A protein and the small-molecule ligand that binds it are described below.
Small molecule (SMILES): CCC(=O)Nc1cc(N2CCN(CC)CC2)ccc1Nc1cc(N(C)C(=O)Nc2c(Cl)c(OC)cc(OC)c2Cl)ncn1

Binding-site contacts:
Ligand atom O contacts residue EDO1 of chain 1.H at 3.7 Å.
Ligand atom C13 contacts residue LEU174 of chain 1.A at 3.8 Å (hydrophobic).
Ligand atom C17 contacts residue VAL105 of chain 1.A at 3.7 Å (hydrophobic).
Ligand atom O1 contacts residue LYS58 of chain 1.A at 3.3 Å.
Ligand atom C contacts residue GLU115 of chain 1.A at 3.4 Å.
Ligand atom O3 contacts residue CYS107 of chain 1.A at 3.1 Å (h-bond).
Ligand atom C20 contacts residue GLU75 of chain 1.A at 3.4 Å.
Ligand atom C14 contacts residue EDO1 of chain 1.H at 3.8 Å.
Ligand atom N5 contacts residue EDO1 of chain 1.H at 3.5 Å.
Ligand atom C15 contacts residue EDO1 of chain 1.H at 3.6 Å.
Ligand atom C25 contacts residue ALA108 of chain 1.A at 3.7 Å (hydrophobic).
Ligand atom C19 contacts residue GLU75 of chain 1.A at 3.6 Å.
Ligand atom N4 contacts residue ALA108 of chain 1.A at 3.1 Å (h-bond).
Ligand atom O3 contacts residue LEU38 of chain 1.A at 3.6 Å.
Ligand atom C19 contacts residue VAL103 of chain 1.A at 3.6 Å (hydrophobic).
Ligand atom C9 contacts residue ALA108 of chain 1.A at 3.2 Å (hydrophobic).
Ligand atom N4 contacts residue CYS107 of chain 1.A at 3.8 Å.
Ligand atom O2 contacts residue ASP185 of chain 1.A at 3.1 Å (salt-bridge).
Ligand atom C25 contacts residue CYS107 of chain 1.A at 3.4 Å (hydrophobic).
Ligand atom C4 contacts residue GLU115 of chain 1.A at 3.7 Å.
Ligand atom C26 contacts residue CYS107 of chain 1.A at 2.6 Å (hydrophobic).
Ligand atom O contacts residue VAL36 of chain 1.A at 3.4 Å.
Ligand atom C22 contacts residue ASP185 of chain 1.A at 3.4 Å.
Ligand atom CL1 contacts residue ALA184 of chain 1.A at 3.3 Å.
Ligand atom CL contacts residue LYS58 of chain 1.A at 3.6 Å.
Ligand atom C19 contacts residue LYS58 of chain 1.A at 3.7 Å.
Ligand atom C27 contacts residue CYS107 of chain 1.A at 1.6 Å (hydrophobic).
Ligand atom C5 contacts residue GLU115 of chain 1.A at 3.6 Å.
Ligand atom C26 contacts residue ALA108 of chain 1.A at 3.5 Å (hydrophobic).
Ligand atom C16 contacts residue VAL105 of chain 1.A at 3.6 Å (hydrophobic).
Ligand atom N2 contacts residue ALA108 of chain 1.A at 2.8 Å (h-bond).
Ligand atom C24 contacts residue ALA108 of chain 1.A at 3.8 Å (hydrophobic).
Ligand atom C8 contacts residue GLY111 of chain 1.A at 3.5 Å.
Ligand atom N3 contacts residue ALA56 of chain 1.A at 3.6 Å.
Ligand atom C7 contacts residue GLY111 of chain 1.A at 3.5 Å.
Ligand atom C27 contacts residue LEU38 of chain 1.A at 3.4 Å (hydrophobic).
Ligand atom N4 contacts residue LEU174 of chain 1.A at 3.7 Å.
Ligand atom N contacts residue GLU115 of chain 1.A at 3.5 Å (salt-bridge).
Ligand atom C10 contacts residue LEU174 of chain 1.A at 3.8 Å (hydrophobic).
Ligand atom C13 contacts residue GLU106 of chain 1.A at 3.2 Å.

Sequence of chain 1.A:
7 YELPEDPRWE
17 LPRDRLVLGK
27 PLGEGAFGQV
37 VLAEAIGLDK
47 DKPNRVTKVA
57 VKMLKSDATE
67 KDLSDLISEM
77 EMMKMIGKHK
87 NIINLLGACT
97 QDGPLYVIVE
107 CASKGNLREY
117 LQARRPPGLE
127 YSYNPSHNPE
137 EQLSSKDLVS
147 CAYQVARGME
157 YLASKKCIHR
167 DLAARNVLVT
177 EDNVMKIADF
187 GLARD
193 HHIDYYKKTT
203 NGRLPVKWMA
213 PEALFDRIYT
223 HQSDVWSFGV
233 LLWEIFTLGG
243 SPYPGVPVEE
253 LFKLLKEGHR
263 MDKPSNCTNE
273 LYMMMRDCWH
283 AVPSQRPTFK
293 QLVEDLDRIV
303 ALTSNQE